Binding-site contacts:
Ligand atom N6 contacts residue ASP36 of chain 1.A at 2.9 Å (salt-bridge).
Ligand atom O16 contacts residue TYR75 of chain 1.A at 3.7 Å.
Ligand atom C1 contacts residue ASP36 of chain 1.A at 3.8 Å.
Ligand atom N22 contacts residue GLN77 of chain 1.A at 4.0 Å.
Ligand atom C5 contacts residue ASP229 of chain 1.A at 4.0 Å.
Ligand atom C14 contacts residue ASP36 of chain 1.A at 3.8 Å.
Ligand atom C17 contacts residue THR232 of chain 1.A at 3.4 Å.
Ligand atom N13 contacts residue TYR75 of chain 1.A at 3.8 Å.
Ligand atom C20 contacts residue LEU114 of chain 1.A at 3.9 Å (hydrophobic).
Ligand atom N22 contacts residue ASN111 of chain 1.A at 3.8 Å.
Ligand atom O25 contacts residue TYR75 of chain 1.A at 3.9 Å.
Ligand atom C18 contacts residue ASN111 of chain 1.A at 3.5 Å.
Ligand atom C23 contacts residue ASN111 of chain 1.A at 3.7 Å.
Ligand atom C5 contacts residue ASP36 of chain 1.A at 3.6 Å.
Ligand atom O26 contacts residue ASN111 of chain 1.A at 3.6 Å.
Ligand atom C28 contacts residue GLN77 of chain 1.A at 3.2 Å.
Ligand atom N15 contacts residue GLY231 of chain 1.A at 3.8 Å.
Ligand atom C27 contacts residue GLN77 of chain 1.A at 3.5 Å.
Ligand atom C9 contacts residue TRP119 of chain 1.A at 4.0 Å (hydrophobic).
Ligand atom N15 contacts residue ASP36 of chain 1.A at 2.8 Å (salt-bridge).
Ligand atom C24 contacts residue ASN111 of chain 1.A at 3.6 Å.
Ligand atom N13 contacts residue ASN111 of chain 1.A at 3.2 Å (h-bond).
Ligand atom C21 contacts residue ASN111 of chain 1.A at 3.2 Å.
Ligand atom C12 contacts residue TYR75 of chain 1.A at 3.8 Å (hydrophobic).
Ligand atom C19 contacts residue LEU114 of chain 1.A at 3.2 Å (hydrophobic).
Ligand atom N22 contacts residue TYR75 of chain 1.A at 3.9 Å.
Ligand atom C19 contacts residue ASN111 of chain 1.A at 3.7 Å.
Ligand atom C9 contacts residue LEU34 of chain 1.A at 3.7 Å (hydrophobic).
Ligand atom F29 contacts residue GLN77 of chain 1.A at 2.4 Å.
Ligand atom C23 contacts residue GLN77 of chain 1.A at 3.4 Å.
Ligand atom C20 contacts residue ASN111 of chain 1.A at 3.3 Å.
Ligand atom C14 contacts residue ILE122 of chain 1.A at 3.8 Å (hydrophobic).
Ligand atom C8 contacts residue TRP119 of chain 1.A at 4.0 Å (hydrophobic).
Ligand atom C24 contacts residue TYR75 of chain 1.A at 3.7 Å (hydrophobic).
Ligand atom C17 contacts residue ASP229 of chain 1.A at 3.4 Å.
Ligand atom C10 contacts residue ILE122 of chain 1.A at 3.7 Å (hydrophobic).
Ligand atom C10 contacts residue ASP36 of chain 1.A at 3.9 Å.
Ligand atom C2 contacts residue TYR75 of chain 1.A at 3.6 Å (hydrophobic).
Ligand atom F31 contacts residue GLN77 of chain 1.A at 3.3 Å.
Ligand atom N15 contacts residue ASP229 of chain 1.A at 3.0 Å (salt-bridge).

The protein below binds the small molecule below.
Small molecule (SMILES): CN1C(=O)C[C@@](C)(c2cccc(NC(=O)c3ccc(OCC(F)(F)F)cn3)c2)N=C1N

Sequence of chain 1.A:
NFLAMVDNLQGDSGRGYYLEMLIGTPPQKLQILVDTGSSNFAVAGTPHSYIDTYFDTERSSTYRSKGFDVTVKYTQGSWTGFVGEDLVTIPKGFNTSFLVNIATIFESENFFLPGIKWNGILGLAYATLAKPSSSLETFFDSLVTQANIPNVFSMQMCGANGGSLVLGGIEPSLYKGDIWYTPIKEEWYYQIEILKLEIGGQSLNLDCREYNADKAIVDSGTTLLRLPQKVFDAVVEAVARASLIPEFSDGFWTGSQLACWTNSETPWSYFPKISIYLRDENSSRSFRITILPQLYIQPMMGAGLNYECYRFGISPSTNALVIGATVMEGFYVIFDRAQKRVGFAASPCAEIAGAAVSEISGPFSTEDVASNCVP